Sequence of chain 1.B:
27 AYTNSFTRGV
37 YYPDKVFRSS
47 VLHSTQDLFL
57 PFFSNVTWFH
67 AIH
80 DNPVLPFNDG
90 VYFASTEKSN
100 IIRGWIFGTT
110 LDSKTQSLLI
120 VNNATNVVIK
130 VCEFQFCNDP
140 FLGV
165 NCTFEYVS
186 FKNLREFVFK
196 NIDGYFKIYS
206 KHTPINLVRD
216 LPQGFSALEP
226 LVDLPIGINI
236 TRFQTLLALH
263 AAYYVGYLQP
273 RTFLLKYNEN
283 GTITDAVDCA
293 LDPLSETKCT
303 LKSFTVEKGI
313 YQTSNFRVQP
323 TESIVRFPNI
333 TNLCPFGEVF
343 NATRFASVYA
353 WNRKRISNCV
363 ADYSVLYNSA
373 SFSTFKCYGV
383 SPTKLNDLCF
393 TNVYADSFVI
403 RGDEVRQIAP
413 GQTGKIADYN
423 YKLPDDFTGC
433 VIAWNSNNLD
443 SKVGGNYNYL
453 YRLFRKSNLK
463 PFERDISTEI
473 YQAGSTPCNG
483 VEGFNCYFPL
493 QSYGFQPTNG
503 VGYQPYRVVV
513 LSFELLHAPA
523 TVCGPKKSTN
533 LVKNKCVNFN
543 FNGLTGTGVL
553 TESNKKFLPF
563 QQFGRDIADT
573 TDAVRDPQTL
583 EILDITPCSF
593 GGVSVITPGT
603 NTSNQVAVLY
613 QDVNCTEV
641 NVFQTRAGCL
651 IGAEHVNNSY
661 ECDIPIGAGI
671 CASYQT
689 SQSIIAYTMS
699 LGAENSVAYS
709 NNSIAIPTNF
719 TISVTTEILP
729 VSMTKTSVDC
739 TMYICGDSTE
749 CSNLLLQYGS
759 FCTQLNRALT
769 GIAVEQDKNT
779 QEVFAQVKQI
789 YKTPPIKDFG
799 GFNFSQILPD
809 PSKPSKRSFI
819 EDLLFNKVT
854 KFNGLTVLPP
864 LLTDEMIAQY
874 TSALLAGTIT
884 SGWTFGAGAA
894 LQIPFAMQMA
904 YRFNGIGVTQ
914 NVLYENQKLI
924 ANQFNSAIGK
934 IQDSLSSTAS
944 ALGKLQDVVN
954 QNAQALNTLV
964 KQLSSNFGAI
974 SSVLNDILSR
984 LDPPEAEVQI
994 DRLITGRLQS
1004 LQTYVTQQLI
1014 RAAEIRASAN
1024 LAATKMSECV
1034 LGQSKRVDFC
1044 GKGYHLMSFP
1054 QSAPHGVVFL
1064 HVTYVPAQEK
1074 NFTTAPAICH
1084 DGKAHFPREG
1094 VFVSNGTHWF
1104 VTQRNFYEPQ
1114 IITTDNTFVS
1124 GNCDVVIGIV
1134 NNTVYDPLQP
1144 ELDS

Binding-site contacts:
Ligand atom C7 contacts residue ASN603 of chain 1.B at 3.7 Å.
Ligand atom C8 contacts residue ASN603 of chain 1.B at 3.5 Å.
Ligand atom C2 contacts residue ASN603 of chain 1.B at 2.5 Å.
Ligand atom C3 contacts residue ASN603 of chain 1.B at 3.9 Å.
Ligand atom N2 contacts residue THR604 of chain 1.B at 4.3 Å.
Ligand atom O7 contacts residue ASN603 of chain 1.B at 4.2 Å.
Ligand atom N2 contacts residue ASN603 of chain 1.B at 2.8 Å (h-bond).
Ligand atom O5 contacts residue ASN603 of chain 1.B at 2.6 Å (h-bond).
Ligand atom C4 contacts residue ASN603 of chain 1.B at 4.4 Å.
Ligand atom C5 contacts residue ASN603 of chain 1.B at 3.9 Å.
Ligand atom C1 contacts residue ASN603 of chain 1.B at 1.6 Å.
Ligand atom C8 contacts residue THR604 of chain 1.B at 3.8 Å.

This protein binds this small molecule.
Small molecule (SMILES): CC(=O)N[C@@H]1[C@@H](O)[C@H](O)[C@@H](CO)O[C@H]1O